Sequence of chain 34.I:
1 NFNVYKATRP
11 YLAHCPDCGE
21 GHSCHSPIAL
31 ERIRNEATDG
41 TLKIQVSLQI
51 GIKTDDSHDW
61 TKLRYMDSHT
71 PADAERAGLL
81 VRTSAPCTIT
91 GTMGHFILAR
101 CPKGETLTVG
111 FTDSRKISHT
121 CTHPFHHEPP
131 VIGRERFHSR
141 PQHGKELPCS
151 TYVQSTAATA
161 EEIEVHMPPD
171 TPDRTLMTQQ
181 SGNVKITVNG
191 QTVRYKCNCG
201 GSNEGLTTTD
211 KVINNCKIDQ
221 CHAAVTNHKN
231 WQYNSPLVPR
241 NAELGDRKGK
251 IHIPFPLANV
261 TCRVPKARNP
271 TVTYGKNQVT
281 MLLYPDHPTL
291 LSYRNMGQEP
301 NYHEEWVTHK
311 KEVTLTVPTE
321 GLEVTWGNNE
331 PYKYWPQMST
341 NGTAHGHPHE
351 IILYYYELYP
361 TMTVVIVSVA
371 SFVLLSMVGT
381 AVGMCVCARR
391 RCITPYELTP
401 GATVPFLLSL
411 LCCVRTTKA

Sequence of chain 34.B:
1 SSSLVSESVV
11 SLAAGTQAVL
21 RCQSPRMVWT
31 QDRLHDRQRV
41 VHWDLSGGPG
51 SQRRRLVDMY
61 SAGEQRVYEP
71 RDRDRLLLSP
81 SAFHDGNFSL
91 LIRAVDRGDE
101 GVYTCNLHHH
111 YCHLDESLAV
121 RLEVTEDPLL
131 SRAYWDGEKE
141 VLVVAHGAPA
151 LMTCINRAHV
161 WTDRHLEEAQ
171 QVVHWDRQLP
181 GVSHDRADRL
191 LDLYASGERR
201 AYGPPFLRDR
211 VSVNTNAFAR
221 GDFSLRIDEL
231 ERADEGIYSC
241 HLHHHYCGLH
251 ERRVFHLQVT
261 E

Binding-site contacts:
Ligand atom N2 contacts residue ASN259 of chain 34.I at 3.0 Å (h-bond).
Ligand atom O5 contacts residue ASN259 of chain 34.I at 2.3 Å (h-bond).
Ligand atom O6 contacts residue THR116 of chain 34.H at 3.5 Å.
Ligand atom C4 contacts residue LYS115 of chain 34.H at 4.5 Å.
Ligand atom O5 contacts residue THR116 of chain 34.H at 4.3 Å.
Ligand atom C6 contacts residue LYS115 of chain 34.H at 4.3 Å.
Ligand atom C5 contacts residue ASN259 of chain 34.I at 3.6 Å.
Ligand atom C4 contacts residue ASN259 of chain 34.I at 4.1 Å.
Ligand atom O7 contacts residue LYS181 of chain 34.H at 4.1 Å.
Ligand atom C1 contacts residue ASN259 of chain 34.I at 1.4 Å.
Ligand atom O6 contacts residue ASN259 of chain 34.I at 4.5 Å.
Ligand atom O6 contacts residue LYS115 of chain 34.H at 3.7 Å.
Ligand atom C3 contacts residue ASN259 of chain 34.I at 3.8 Å.
Ligand atom C8 contacts residue ASN259 of chain 34.I at 4.4 Å.
Ligand atom O7 contacts residue ASN259 of chain 34.I at 2.8 Å (h-bond).
Ligand atom C7 contacts residue ASN259 of chain 34.I at 3.1 Å.
Ligand atom C8 contacts residue GLU198 of chain 34.B at 4.1 Å.
Ligand atom C2 contacts residue ASN259 of chain 34.I at 2.4 Å.

Sequence of chain 34.H:
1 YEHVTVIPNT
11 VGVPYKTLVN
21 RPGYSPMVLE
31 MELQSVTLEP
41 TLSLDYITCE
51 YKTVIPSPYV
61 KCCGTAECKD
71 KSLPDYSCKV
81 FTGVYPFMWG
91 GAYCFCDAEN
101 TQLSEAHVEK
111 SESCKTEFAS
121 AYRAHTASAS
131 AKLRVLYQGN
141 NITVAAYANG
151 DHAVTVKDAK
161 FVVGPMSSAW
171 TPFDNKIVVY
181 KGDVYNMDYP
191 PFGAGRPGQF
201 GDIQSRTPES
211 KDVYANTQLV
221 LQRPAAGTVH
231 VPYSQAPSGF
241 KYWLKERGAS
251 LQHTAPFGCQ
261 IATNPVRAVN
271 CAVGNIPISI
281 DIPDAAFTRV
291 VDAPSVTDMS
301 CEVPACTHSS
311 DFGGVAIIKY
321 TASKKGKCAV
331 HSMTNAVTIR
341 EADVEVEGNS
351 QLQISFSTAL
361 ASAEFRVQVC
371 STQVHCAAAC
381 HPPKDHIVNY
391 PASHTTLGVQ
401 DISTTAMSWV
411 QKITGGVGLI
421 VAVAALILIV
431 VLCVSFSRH

A protein and the small-molecule ligand that binds it are described below.
Small molecule (SMILES): CC(=O)N[C@@H]1[C@@H](O)[C@H](O)[C@@H](CO)O[C@H]1O